Sequence of chain 1.A:
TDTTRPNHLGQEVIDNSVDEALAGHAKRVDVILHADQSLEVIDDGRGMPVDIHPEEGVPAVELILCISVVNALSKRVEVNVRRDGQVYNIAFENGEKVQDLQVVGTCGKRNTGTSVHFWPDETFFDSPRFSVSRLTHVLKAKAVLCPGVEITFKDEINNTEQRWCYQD

Binding-site contacts:
Ligand atom N1 contacts residue ASN42 of chain 1.A at 3.7 Å.
Ligand atom O10 contacts residue ARG72 of chain 1.A at 3.5 Å (salt-bridge).
Ligand atom C6 contacts residue ARG109 of chain 1.A at 3.8 Å.
Ligand atom O10 contacts residue ARG109 of chain 1.A at 3.6 Å (salt-bridge).
Ligand atom C1 contacts residue MET74 of chain 1.A at 3.5 Å (hydrophobic).
Ligand atom C12 contacts residue ASN42 of chain 1.A at 3.5 Å.
Ligand atom C5 contacts residue ARG72 of chain 1.A at 3.3 Å.
Ligand atom C11 contacts residue ARG72 of chain 1.A at 3.4 Å.
Ligand atom C2 contacts residue GLY73 of chain 1.A at 3.3 Å.
Ligand atom C6 contacts residue ARG72 of chain 1.A at 3.7 Å.
Ligand atom C24 contacts residue ILE90 of chain 1.A at 3.8 Å (hydrophobic).
Ligand atom C4 contacts residue GLU46 of chain 1.A at 3.8 Å.
Ligand atom N1 contacts residue ASP69 of chain 1.A at 2.6 Å (salt-bridge).
Ligand atom O11 contacts residue ARG109 of chain 1.A at 3.1 Å (salt-bridge).
Ligand atom C3 contacts residue ARG72 of chain 1.A at 3.6 Å.
Ligand atom O3 contacts residue PRO75 of chain 1.A at 3.4 Å.
Ligand atom O1 contacts residue MET74 of chain 1.A at 3.2 Å.
Ligand atom C3 contacts residue GLU46 of chain 1.A at 3.5 Å.
Ligand atom C8 contacts residue ARG72 of chain 1.A at 3.2 Å.
Ligand atom C29 contacts residue ASN42 of chain 1.A at 3.3 Å.
Ligand atom O6 contacts residue ASN42 of chain 1.A at 2.7 Å (h-bond).
Ligand atom O8 contacts residue GLU46 of chain 1.A at 3.4 Å (salt-bridge).
Ligand atom C30 contacts residue GLU46 of chain 1.A at 3.7 Å.
Ligand atom C7 contacts residue ARG72 of chain 1.A at 3.4 Å.
Ligand atom C4 contacts residue ARG72 of chain 1.A at 3.7 Å.
Ligand atom O9 contacts residue ARG72 of chain 1.A at 3.7 Å.
Ligand atom N1 contacts residue SER43 of chain 1.A at 3.6 Å.
Ligand atom O4 contacts residue ASP69 of chain 1.A at 3.7 Å.
Ligand atom C17 contacts residue ASP77 of chain 1.A at 3.4 Å.
Ligand atom O4 contacts residue GLU46 of chain 1.A at 3.3 Å.
Ligand atom C10 contacts residue ARG72 of chain 1.A at 3.3 Å.
Ligand atom C9 contacts residue ARG72 of chain 1.A at 3.3 Å.
Ligand atom C2 contacts residue GLU46 of chain 1.A at 3.8 Å.
Ligand atom C1 contacts residue ASN42 of chain 1.A at 3.4 Å.
Ligand atom C18 contacts residue ASP77 of chain 1.A at 3.2 Å.
Ligand atom C17 contacts residue PRO75 of chain 1.A at 3.6 Å (hydrophobic).
Ligand atom C12 contacts residue ASP69 of chain 1.A at 3.6 Å.
Ligand atom O3 contacts residue ASP77 of chain 1.A at 2.7 Å (salt-bridge).
Ligand atom C19 contacts residue ARG109 of chain 1.A at 3.7 Å.
Ligand atom O5 contacts residue ASN42 of chain 1.A at 3.3 Å (h-bond).

A protein and the small-molecule ligand that binds it are described below.
Small molecule (SMILES): CO[C@@H]1[C@@H](OC(N)=O)[C@@H](O)[C@H](Oc2ccc3c(O)c(NC(=O)c4ccc(O)c(CC=C(C)C)c4)c(=O)oc3c2C)OC1(C)C